Binding-site contacts:
Ligand atom C7 contacts residue MET803 of chain 1.C at 4.1 Å (hydrophobic).
Ligand atom O7 contacts residue ASN589 of chain 1.A at 3.6 Å (h-bond).
Ligand atom C3 contacts residue ASN589 of chain 1.A at 3.8 Å.
Ligand atom C2 contacts residue ASN589 of chain 1.A at 2.5 Å.
Ligand atom C7 contacts residue ASN589 of chain 1.A at 3.4 Å.
Ligand atom O5 contacts residue ASN589 of chain 1.A at 2.4 Å (h-bond).
Ligand atom O7 contacts residue GLN805 of chain 1.C at 3.9 Å.
Ligand atom C5 contacts residue ASN589 of chain 1.A at 3.7 Å.
Ligand atom C4 contacts residue ASN589 of chain 1.A at 4.2 Å.
Ligand atom N2 contacts residue ASN589 of chain 1.A at 2.9 Å (h-bond).
Ligand atom C1 contacts residue ASN589 of chain 1.A at 1.4 Å.
Ligand atom C8 contacts residue MET803 of chain 1.C at 3.3 Å (hydrophobic).
Ligand atom C8 contacts residue ASN589 of chain 1.A at 4.5 Å.
Ligand atom O7 contacts residue MET803 of chain 1.C at 4.4 Å.

The small molecule below binds the protein below.
Small molecule (SMILES): CC(=O)N[C@@H]1[C@@H](O)[C@H](O)[C@@H](CO)O[C@H]1O

Sequence of chain 1.C:
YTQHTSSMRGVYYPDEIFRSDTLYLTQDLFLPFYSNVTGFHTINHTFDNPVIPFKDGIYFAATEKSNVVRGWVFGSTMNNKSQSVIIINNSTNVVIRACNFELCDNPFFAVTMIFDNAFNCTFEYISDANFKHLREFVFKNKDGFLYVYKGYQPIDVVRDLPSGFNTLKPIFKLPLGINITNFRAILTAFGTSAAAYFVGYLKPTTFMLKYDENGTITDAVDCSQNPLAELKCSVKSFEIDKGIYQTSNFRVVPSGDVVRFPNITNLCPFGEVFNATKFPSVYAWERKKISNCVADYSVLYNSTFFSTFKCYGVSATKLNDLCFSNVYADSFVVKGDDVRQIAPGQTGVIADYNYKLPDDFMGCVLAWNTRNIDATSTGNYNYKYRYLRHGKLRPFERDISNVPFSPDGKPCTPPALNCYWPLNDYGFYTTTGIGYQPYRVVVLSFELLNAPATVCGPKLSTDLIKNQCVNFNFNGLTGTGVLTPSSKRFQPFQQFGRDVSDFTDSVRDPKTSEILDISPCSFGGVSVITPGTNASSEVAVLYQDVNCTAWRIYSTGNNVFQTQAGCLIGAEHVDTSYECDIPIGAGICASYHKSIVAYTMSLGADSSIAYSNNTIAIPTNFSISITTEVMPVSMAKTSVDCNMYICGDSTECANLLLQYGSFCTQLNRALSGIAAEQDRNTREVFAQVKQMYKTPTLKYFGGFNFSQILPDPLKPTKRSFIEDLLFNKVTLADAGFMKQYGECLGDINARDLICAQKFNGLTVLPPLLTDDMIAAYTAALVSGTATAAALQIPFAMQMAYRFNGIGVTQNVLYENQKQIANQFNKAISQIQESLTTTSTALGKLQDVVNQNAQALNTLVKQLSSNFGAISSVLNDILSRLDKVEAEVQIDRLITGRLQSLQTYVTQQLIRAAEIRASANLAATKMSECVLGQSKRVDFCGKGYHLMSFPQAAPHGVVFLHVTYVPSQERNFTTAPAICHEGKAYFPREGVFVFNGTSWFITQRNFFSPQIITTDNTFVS

Sequence of chain 1.A:
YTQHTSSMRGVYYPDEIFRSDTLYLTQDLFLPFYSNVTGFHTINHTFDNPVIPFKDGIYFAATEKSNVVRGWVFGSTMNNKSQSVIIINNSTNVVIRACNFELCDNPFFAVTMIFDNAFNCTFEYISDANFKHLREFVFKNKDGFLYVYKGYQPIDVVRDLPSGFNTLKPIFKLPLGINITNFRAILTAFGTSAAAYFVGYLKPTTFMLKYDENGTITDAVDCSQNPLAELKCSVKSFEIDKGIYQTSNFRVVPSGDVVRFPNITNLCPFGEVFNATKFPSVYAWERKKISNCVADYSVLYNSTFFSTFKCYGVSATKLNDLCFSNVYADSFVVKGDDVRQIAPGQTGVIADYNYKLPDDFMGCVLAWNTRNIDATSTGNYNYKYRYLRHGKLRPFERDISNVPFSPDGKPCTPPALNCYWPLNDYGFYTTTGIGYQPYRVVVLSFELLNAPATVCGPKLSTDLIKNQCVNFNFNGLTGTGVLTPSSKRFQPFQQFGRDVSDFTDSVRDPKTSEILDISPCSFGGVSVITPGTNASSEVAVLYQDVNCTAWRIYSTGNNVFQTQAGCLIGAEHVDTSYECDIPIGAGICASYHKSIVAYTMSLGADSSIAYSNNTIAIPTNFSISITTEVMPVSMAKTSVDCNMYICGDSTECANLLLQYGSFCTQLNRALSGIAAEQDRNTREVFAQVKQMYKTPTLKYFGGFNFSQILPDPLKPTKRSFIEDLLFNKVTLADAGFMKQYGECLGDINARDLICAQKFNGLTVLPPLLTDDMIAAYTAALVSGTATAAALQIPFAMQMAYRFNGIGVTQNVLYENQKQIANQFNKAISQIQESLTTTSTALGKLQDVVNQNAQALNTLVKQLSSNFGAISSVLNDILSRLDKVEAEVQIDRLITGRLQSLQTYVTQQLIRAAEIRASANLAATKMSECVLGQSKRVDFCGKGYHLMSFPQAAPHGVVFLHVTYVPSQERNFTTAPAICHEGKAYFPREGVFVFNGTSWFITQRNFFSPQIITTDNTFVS